This protein binds this small molecule.
Small molecule (SMILES): CCc1cc(-c2c[nH]c3ncc(-c4cn[nH]c4)cc23)nc(N)n1

Sequence of chain 1.A:
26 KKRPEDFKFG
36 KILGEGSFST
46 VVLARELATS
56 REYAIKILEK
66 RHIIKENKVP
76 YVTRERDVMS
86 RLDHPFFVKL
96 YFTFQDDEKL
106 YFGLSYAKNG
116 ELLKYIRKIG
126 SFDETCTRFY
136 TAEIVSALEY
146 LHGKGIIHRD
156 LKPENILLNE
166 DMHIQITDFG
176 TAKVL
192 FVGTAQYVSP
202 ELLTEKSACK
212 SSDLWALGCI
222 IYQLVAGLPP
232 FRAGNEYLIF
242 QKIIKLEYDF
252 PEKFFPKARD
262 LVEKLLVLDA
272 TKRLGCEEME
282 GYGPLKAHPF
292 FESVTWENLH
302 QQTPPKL

Binding-site contacts:
Ligand atom C13 contacts residue VAL46 of chain 1.A at 3.9 Å (hydrophobic).
Ligand atom C16 contacts residue VAL46 of chain 1.A at 3.9 Å (hydrophobic).
Ligand atom N4 contacts residue SER110 of chain 1.A at 4.0 Å.
Ligand atom N12 contacts residue THR172 of chain 1.A at 2.8 Å (h-bond).
Ligand atom C9 contacts residue THR172 of chain 1.A at 3.9 Å.
Ligand atom N17 contacts residue ASP173 of chain 1.A at 3.6 Å.
Ligand atom C13 contacts residue THR172 of chain 1.A at 3.2 Å.
Ligand atom N14 contacts residue VAL46 of chain 1.A at 3.7 Å.
Ligand atom C20 contacts residue ALA112 of chain 1.A at 3.8 Å (hydrophobic).
Ligand atom N8 contacts residue ALA59 of chain 1.A at 3.4 Å.
Ligand atom C6 contacts residue LEU162 of chain 1.A at 3.6 Å (hydrophobic).
Ligand atom N1 contacts residue GLY115 of chain 1.A at 3.6 Å.
Ligand atom C5 contacts residue LEU38 of chain 1.A at 3.9 Å (hydrophobic).
Ligand atom C7 contacts residue LEU162 of chain 1.A at 3.7 Å (hydrophobic).
Ligand atom C9 contacts residue SER110 of chain 1.A at 3.6 Å.
Ligand atom C9 contacts residue ALA59 of chain 1.A at 3.9 Å (hydrophobic).
Ligand atom C2 contacts residue LEU162 of chain 1.A at 3.9 Å (hydrophobic).
Ligand atom N8 contacts residue LEU162 of chain 1.A at 4.0 Å.
Ligand atom C7 contacts residue ALA59 of chain 1.A at 3.7 Å (hydrophobic).
Ligand atom C15 contacts residue VAL46 of chain 1.A at 3.7 Å (hydrophobic).
Ligand atom N4 contacts residue ALA112 of chain 1.A at 2.9 Å (h-bond).
Ligand atom N4 contacts residue TYR111 of chain 1.A at 3.8 Å.
Ligand atom N8 contacts residue SER110 of chain 1.A at 2.7 Å (h-bond).
Ligand atom C7 contacts residue SER110 of chain 1.A at 3.6 Å.
Ligand atom N23 contacts residue LEU38 of chain 1.A at 3.9 Å.
Ligand atom C7 contacts residue ALA112 of chain 1.A at 3.8 Å (hydrophobic).
Ligand atom N17 contacts residue LEU109 of chain 1.A at 4.0 Å.
Ligand atom C3 contacts residue TYR111 of chain 1.A at 3.9 Å (hydrophobic).
Ligand atom N17 contacts residue LYS61 of chain 1.A at 3.7 Å.
Ligand atom C3 contacts residue ALA112 of chain 1.A at 3.2 Å (hydrophobic).
Ligand atom C10 contacts residue LEU162 of chain 1.A at 3.9 Å (hydrophobic).
Ligand atom C22 contacts residue LEU38 of chain 1.A at 3.3 Å (hydrophobic).
Ligand atom C21 contacts residue LEU38 of chain 1.A at 3.8 Å (hydrophobic).
Ligand atom C11 contacts residue THR172 of chain 1.A at 3.6 Å.
Ligand atom N12 contacts residue LEU109 of chain 1.A at 4.0 Å.
Ligand atom C20 contacts residue GLY115 of chain 1.A at 3.7 Å.
Ligand atom N23 contacts residue GLY115 of chain 1.A at 3.9 Å.
Ligand atom C10 contacts residue THR172 of chain 1.A at 4.0 Å.
Ligand atom C5 contacts residue LEU162 of chain 1.A at 3.8 Å (hydrophobic).
Ligand atom N17 contacts residue THR172 of chain 1.A at 3.2 Å (h-bond).